This protein binds this small molecule.
Small molecule (SMILES): CC(=O)N[C@H]1[C@H](O[C@H]2[C@H](O)[C@@H](NC(C)=O)CO[C@@H]2CO)O[C@H](CO)[C@@H](O)[C@@H]1O

Binding-site contacts:
Ligand atom O7 contacts residue ASN801 of chain 1.B at 3.1 Å (h-bond).
Ligand atom C5 contacts residue ASN801 of chain 1.B at 3.7 Å.
Ligand atom C8 contacts residue ASN801 of chain 1.B at 4.4 Å.
Ligand atom C2 contacts residue ASN801 of chain 1.B at 2.5 Å.
Ligand atom O6 contacts residue GLN804 of chain 1.B at 2.7 Å (h-bond).
Ligand atom C1 contacts residue SER803 of chain 1.B at 3.3 Å.
Ligand atom C5 contacts residue SER803 of chain 1.B at 3.4 Å.
Ligand atom C7 contacts residue ASN801 of chain 1.B at 3.2 Å.
Ligand atom O5 contacts residue SER803 of chain 1.B at 3.4 Å (h-bond).
Ligand atom C6 contacts residue GLN804 of chain 1.B at 3.9 Å.
Ligand atom C1 contacts residue ASN801 of chain 1.B at 1.4 Å.
Ligand atom C6 contacts residue SER803 of chain 1.B at 4.2 Å.
Ligand atom N2 contacts residue ASN801 of chain 1.B at 2.9 Å (h-bond).
Ligand atom O5 contacts residue ASN801 of chain 1.B at 2.4 Å (h-bond).
Ligand atom C4 contacts residue ASN801 of chain 1.B at 4.2 Å.
Ligand atom O6 contacts residue SER803 of chain 1.B at 4.0 Å.
Ligand atom C3 contacts residue ASN801 of chain 1.B at 3.8 Å.

Sequence of chain 1.B:
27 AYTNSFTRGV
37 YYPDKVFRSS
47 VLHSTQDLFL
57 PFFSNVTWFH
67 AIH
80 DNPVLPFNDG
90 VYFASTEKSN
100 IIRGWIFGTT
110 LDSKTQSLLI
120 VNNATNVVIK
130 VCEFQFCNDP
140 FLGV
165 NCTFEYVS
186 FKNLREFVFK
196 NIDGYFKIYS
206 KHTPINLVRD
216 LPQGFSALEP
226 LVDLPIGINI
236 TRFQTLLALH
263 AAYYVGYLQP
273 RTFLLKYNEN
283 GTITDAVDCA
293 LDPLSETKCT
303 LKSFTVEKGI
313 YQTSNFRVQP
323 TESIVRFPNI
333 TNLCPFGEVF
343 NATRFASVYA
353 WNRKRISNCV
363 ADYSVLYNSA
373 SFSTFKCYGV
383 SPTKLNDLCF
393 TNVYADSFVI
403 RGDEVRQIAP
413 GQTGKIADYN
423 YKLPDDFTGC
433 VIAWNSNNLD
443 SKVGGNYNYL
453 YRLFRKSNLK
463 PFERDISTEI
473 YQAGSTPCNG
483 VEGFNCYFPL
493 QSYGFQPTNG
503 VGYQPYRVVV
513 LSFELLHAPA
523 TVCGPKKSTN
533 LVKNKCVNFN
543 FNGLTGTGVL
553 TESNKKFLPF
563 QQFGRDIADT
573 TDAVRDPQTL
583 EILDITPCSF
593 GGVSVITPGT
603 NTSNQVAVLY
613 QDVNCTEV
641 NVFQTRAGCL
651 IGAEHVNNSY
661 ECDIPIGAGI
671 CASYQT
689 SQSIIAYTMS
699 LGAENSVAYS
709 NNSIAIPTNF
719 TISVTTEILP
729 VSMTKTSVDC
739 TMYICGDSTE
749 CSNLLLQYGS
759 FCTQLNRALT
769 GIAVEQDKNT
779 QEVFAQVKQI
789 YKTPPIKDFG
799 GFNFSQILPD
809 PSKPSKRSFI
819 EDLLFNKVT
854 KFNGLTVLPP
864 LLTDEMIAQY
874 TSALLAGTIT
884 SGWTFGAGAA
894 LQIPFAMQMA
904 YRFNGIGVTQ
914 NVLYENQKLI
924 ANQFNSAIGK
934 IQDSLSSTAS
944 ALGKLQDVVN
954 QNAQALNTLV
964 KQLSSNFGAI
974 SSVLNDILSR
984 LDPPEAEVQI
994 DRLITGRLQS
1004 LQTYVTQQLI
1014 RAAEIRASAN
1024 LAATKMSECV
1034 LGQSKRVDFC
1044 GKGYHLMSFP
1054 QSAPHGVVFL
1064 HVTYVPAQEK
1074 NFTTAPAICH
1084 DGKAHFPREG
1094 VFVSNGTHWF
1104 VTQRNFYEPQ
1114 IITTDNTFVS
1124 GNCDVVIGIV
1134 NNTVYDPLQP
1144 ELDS